Sequence of chain 1.B:
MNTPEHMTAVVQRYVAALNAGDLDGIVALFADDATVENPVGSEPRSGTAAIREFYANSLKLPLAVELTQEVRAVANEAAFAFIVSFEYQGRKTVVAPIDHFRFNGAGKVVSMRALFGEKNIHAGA

The protein below binds the small molecule below.
Small molecule (SMILES): C[C@]12CC[C@H]3[C@@H](CC[C@H]4CC(=O)CC[C@@H]43)[C@@H]1CCC2=O

Binding-site contacts:
Ligand atom C10 contacts residue SER58 of chain 1.B at 4.5 Å.
Ligand atom C19 contacts residue VAL95 of chain 1.B at 3.5 Å (hydrophobic).
Ligand atom C27 contacts residue TYR88 of chain 1.B at 3.7 Å (hydrophobic).
Ligand atom C4 contacts residue PHE86 of chain 1.B at 4.1 Å (hydrophobic).
Ligand atom C4 contacts residue VAL95 of chain 1.B at 4.2 Å (hydrophobic).
Ligand atom C24 contacts residue TYR88 of chain 1.B at 3.9 Å (hydrophobic).
Ligand atom C26 contacts residue TYR88 of chain 1.B at 4.2 Å (hydrophobic).
Ligand atom C6 contacts residue VAL95 of chain 1.B at 4.0 Å (hydrophobic).
Ligand atom C5 contacts residue VAL95 of chain 1.B at 3.7 Å (hydrophobic).
Ligand atom O1 contacts residue VAL84 of chain 1.B at 3.8 Å.
Ligand atom C27 contacts residue PHE86 of chain 1.B at 4.2 Å (hydrophobic).
Ligand atom C13 contacts residue PHE86 of chain 1.B at 4.4 Å (hydrophobic).
Ligand atom C6 contacts residue VAL84 of chain 1.B at 4.0 Å (hydrophobic).
Ligand atom C25 contacts residue TYR88 of chain 1.B at 3.7 Å (hydrophobic).
Ligand atom C19 contacts residue PHE116 of chain 1.B at 4.3 Å (hydrophobic).
Ligand atom C12 contacts residue PHE86 of chain 1.B at 4.1 Å (hydrophobic).
Ligand atom C5 contacts residue PHE116 of chain 1.B at 3.6 Å (hydrophobic).
Ligand atom C2 contacts residue SER58 of chain 1.B at 4.3 Å.
Ligand atom C19 contacts residue PHE86 of chain 1.B at 4.2 Å (hydrophobic).
Ligand atom C18 contacts residue ILE121 of chain 1.B at 3.6 Å (hydrophobic).
Ligand atom C1 contacts residue VAL84 of chain 1.B at 3.9 Å (hydrophobic).
Ligand atom C19 contacts residue ILE121 of chain 1.B at 4.1 Å (hydrophobic).